A protein and the small-molecule ligand that binds it are described below.
Small molecule (SMILES): CC(=O)N[C@H]1[C@H](O[C@H]2[C@H](O)[C@@H](NC(C)=O)CO[C@@H]2CO)O[C@H](CO)[C@@H](O)[C@@H]1O

Binding-site contacts:
Ligand atom O5 contacts residue NAG1 of chain 32.J at 4.1 Å.
Ligand atom C5 contacts residue ASN218 of chain 32.E at 3.6 Å.
Ligand atom C1 contacts residue ASN218 of chain 32.E at 1.4 Å.
Ligand atom O5 contacts residue ASN218 of chain 32.E at 2.3 Å (h-bond).
Ligand atom C5 contacts residue NAG1 of chain 32.J at 4.3 Å.
Ligand atom C2 contacts residue ASN218 of chain 32.E at 2.3 Å.
Ligand atom C8 contacts residue ASN218 of chain 32.E at 4.3 Å.
Ligand atom O7 contacts residue ASN218 of chain 32.E at 2.3 Å (h-bond).
Ligand atom C1 contacts residue NAG1 of chain 32.J at 3.7 Å.
Ligand atom C4 contacts residue ASN218 of chain 32.E at 4.1 Å.
Ligand atom N2 contacts residue ASN218 of chain 32.E at 2.9 Å (h-bond).
Ligand atom C3 contacts residue ASN218 of chain 32.E at 3.7 Å.
Ligand atom C7 contacts residue ASN218 of chain 32.E at 2.9 Å.
Ligand atom O5 contacts residue THR235 of chain 32.E at 4.4 Å.

Sequence of chain 32.E:
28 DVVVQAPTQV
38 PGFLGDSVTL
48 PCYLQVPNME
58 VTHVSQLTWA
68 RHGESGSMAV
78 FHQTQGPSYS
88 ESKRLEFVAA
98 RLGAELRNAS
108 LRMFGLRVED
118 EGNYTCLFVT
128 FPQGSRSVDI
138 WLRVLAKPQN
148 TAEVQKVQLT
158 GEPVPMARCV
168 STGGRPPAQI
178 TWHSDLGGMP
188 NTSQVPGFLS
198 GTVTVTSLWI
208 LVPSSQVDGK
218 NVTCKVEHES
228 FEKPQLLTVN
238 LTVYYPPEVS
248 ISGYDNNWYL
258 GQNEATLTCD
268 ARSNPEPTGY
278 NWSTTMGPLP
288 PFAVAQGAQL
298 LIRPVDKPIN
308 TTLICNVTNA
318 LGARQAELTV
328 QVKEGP